Sequence of chain 1.C:
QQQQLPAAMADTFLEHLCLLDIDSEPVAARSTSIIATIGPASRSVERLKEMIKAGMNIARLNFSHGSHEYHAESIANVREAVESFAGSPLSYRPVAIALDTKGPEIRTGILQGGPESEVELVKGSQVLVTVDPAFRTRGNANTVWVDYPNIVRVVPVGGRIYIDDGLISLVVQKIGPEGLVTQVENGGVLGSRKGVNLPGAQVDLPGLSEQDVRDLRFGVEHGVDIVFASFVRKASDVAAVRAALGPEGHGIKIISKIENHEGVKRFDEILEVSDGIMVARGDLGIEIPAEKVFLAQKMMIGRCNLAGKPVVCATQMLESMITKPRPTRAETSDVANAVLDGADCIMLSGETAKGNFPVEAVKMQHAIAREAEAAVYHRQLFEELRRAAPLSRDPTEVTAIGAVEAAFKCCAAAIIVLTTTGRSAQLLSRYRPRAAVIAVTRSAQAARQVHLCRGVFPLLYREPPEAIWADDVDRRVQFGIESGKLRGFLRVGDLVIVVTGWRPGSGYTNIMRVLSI

Binding-site contacts:
Ligand atom O4P contacts residue GLU269 of chain 1.C at 3.8 Å.
Ligand atom O1P contacts residue ASP293 of chain 1.C at 4.0 Å.
Ligand atom O2 contacts residue ALA290 of chain 1.C at 3.2 Å.
Ligand atom O2 contacts residue ASP293 of chain 1.C at 4.1 Å.
Ligand atom O1P contacts residue MN1 of chain 1.P at 2.3 Å.
Ligand atom P contacts residue LYS267 of chain 1.C at 4.1 Å.
Ligand atom O2 contacts residue MN1 of chain 1.P at 4.2 Å.
Ligand atom O2P contacts residue K1 of chain 1.O at 3.0 Å.
Ligand atom C2 contacts residue MET288 of chain 1.C at 4.1 Å (hydrophobic).
Ligand atom O2P contacts residue MN1 of chain 1.P at 3.6 Å.
Ligand atom P contacts residue ARG70 of chain 1.C at 3.9 Å.
Ligand atom O2P contacts residue LYS267 of chain 1.C at 3.5 Å (salt-bridge).
Ligand atom O1 contacts residue ALA290 of chain 1.C at 3.8 Å.
Ligand atom C1 contacts residue ALA290 of chain 1.C at 3.6 Å (hydrophobic).
Ligand atom P contacts residue GLU269 of chain 1.C at 4.0 Å.
Ligand atom O1 contacts residue MN1 of chain 1.P at 2.1 Å.
Ligand atom C1 contacts residue GLU269 of chain 1.C at 3.4 Å.
Ligand atom P contacts residue MN1 of chain 1.P at 2.8 Å.
Ligand atom C2 contacts residue THR325 of chain 1.C at 3.9 Å.
Ligand atom C1 contacts residue THR325 of chain 1.C at 3.5 Å.
Ligand atom O2 contacts residue GLY292 of chain 1.C at 3.0 Å (h-bond).
Ligand atom C1 contacts residue ASP293 of chain 1.C at 4.0 Å.
Ligand atom C2 contacts residue GLU269 of chain 1.C at 3.6 Å.
Ligand atom C2 contacts residue ALA290 of chain 1.C at 3.8 Å (hydrophobic).
Ligand atom O1 contacts residue ASP293 of chain 1.C at 2.8 Å (salt-bridge).
Ligand atom C2 contacts residue MN1 of chain 1.P at 3.2 Å.
Ligand atom O2 contacts residue THR325 of chain 1.C at 2.5 Å (h-bond).
Ligand atom C1 contacts residue GLY292 of chain 1.C at 3.9 Å.
Ligand atom O1 contacts residue GLU269 of chain 1.C at 2.6 Å (salt-bridge).
Ligand atom O1P contacts residue GLU269 of chain 1.C at 3.0 Å (salt-bridge).
Ligand atom C2 contacts residue LYS267 of chain 1.C at 3.9 Å.
Ligand atom O3P contacts residue ARG70 of chain 1.C at 3.7 Å.
Ligand atom O4P contacts residue MN1 of chain 1.P at 2.3 Å.
Ligand atom C1 contacts residue MN1 of chain 1.P at 3.0 Å.
Ligand atom O2P contacts residue ARG70 of chain 1.C at 3.1 Å (salt-bridge).
Ligand atom O1 contacts residue GLY292 of chain 1.C at 3.9 Å.
Ligand atom O3P contacts residue MN1 of chain 1.P at 4.1 Å.
Ligand atom O4P contacts residue ASP293 of chain 1.C at 3.2 Å (salt-bridge).
Ligand atom O1P contacts residue LYS267 of chain 1.C at 3.3 Å (salt-bridge).
Ligand atom O2 contacts residue ARG291 of chain 1.C at 3.4 Å (salt-bridge).

The protein below binds the small molecule below.
Small molecule (SMILES): O=C(O)COP(=O)(O)O